Binding-site contacts:
Ligand atom C05 contacts residue TRP656 of chain 1.A at 3.6 Å (hydrophobic).
Ligand atom C33 contacts residue ASP807 of chain 1.A at 3.5 Å.
Ligand atom C25 contacts residue TRP656 of chain 1.A at 3.6 Å (hydrophobic).
Ligand atom C19 contacts residue ASN732 of chain 1.A at 3.7 Å.
Ligand atom N30 contacts residue ILE721 of chain 1.A at 3.8 Å.
Ligand atom N30 contacts residue TYR709 of chain 1.A at 3.6 Å.
Ligand atom C23 contacts residue MET648 of chain 1.A at 3.6 Å (hydrophobic).
Ligand atom C04 contacts residue MET796 of chain 1.A at 3.7 Å (hydrophobic).
Ligand atom C34 contacts residue ASP807 of chain 1.A at 3.3 Å.
Ligand atom C09 contacts residue MET796 of chain 1.A at 3.9 Å (hydrophobic).
Ligand atom C02 contacts residue ILE673 of chain 1.A at 3.6 Å (hydrophobic).
Ligand atom C07 contacts residue VAL723 of chain 1.A at 3.9 Å (hydrophobic).
Ligand atom C33 contacts residue ILE721 of chain 1.A at 3.6 Å (hydrophobic).
Ligand atom N22 contacts residue LYS604 of chain 1.A at 3.9 Å.
Ligand atom C05 contacts residue MET796 of chain 1.A at 3.5 Å (hydrophobic).
Ligand atom C31 contacts residue ILE806 of chain 1.A at 3.7 Å (hydrophobic).
Ligand atom N03 contacts residue ILE673 of chain 1.A at 3.9 Å.
Ligand atom N06 contacts residue MET796 of chain 1.A at 3.5 Å.
Ligand atom C07 contacts residue VAL724 of chain 1.A at 3.1 Å (hydrophobic).
Ligand atom N12 contacts residue TRP656 of chain 1.A at 3.8 Å.
Ligand atom C24 contacts residue TRP656 of chain 1.A at 3.7 Å (hydrophobic).
Ligand atom C10 contacts residue TYR709 of chain 1.A at 3.8 Å (hydrophobic).
Ligand atom C34 contacts residue ASP683 of chain 1.A at 3.9 Å.
Ligand atom N08 contacts residue VAL723 of chain 1.A at 3.8 Å.
Ligand atom C31 contacts residue ILE721 of chain 1.A at 3.8 Å (hydrophobic).
Ligand atom C31 contacts residue TYR709 of chain 1.A at 3.5 Å (hydrophobic).
Ligand atom C07 contacts residue MET796 of chain 1.A at 3.9 Å (hydrophobic).
Ligand atom O27 contacts residue ASN732 of chain 1.A at 2.7 Å (h-bond).
Ligand atom C11 contacts residue ILE806 of chain 1.A at 3.8 Å (hydrophobic).
Ligand atom C28 contacts residue ILE806 of chain 1.A at 3.8 Å (hydrophobic).
Ligand atom C07 contacts residue SER727 of chain 1.A at 3.5 Å.
Ligand atom C23 contacts residue PHE647 of chain 1.A at 3.5 Å (hydrophobic).
Ligand atom C34 contacts residue ILE721 of chain 1.A at 3.7 Å (hydrophobic).
Ligand atom N29 contacts residue ILE721 of chain 1.A at 3.8 Å.
Ligand atom N01 contacts residue ILE673 of chain 1.A at 3.8 Å.
Ligand atom N06 contacts residue TRP656 of chain 1.A at 3.7 Å.
Ligand atom N08 contacts residue VAL724 of chain 1.A at 3.1 Å (h-bond).
Ligand atom N06 contacts residue SER727 of chain 1.A at 3.9 Å.
Ligand atom C11 contacts residue ILE673 of chain 1.A at 3.8 Å (hydrophobic).
Ligand atom C10 contacts residue GLU722 of chain 1.A at 3.1 Å.

Sequence of chain 1.A:
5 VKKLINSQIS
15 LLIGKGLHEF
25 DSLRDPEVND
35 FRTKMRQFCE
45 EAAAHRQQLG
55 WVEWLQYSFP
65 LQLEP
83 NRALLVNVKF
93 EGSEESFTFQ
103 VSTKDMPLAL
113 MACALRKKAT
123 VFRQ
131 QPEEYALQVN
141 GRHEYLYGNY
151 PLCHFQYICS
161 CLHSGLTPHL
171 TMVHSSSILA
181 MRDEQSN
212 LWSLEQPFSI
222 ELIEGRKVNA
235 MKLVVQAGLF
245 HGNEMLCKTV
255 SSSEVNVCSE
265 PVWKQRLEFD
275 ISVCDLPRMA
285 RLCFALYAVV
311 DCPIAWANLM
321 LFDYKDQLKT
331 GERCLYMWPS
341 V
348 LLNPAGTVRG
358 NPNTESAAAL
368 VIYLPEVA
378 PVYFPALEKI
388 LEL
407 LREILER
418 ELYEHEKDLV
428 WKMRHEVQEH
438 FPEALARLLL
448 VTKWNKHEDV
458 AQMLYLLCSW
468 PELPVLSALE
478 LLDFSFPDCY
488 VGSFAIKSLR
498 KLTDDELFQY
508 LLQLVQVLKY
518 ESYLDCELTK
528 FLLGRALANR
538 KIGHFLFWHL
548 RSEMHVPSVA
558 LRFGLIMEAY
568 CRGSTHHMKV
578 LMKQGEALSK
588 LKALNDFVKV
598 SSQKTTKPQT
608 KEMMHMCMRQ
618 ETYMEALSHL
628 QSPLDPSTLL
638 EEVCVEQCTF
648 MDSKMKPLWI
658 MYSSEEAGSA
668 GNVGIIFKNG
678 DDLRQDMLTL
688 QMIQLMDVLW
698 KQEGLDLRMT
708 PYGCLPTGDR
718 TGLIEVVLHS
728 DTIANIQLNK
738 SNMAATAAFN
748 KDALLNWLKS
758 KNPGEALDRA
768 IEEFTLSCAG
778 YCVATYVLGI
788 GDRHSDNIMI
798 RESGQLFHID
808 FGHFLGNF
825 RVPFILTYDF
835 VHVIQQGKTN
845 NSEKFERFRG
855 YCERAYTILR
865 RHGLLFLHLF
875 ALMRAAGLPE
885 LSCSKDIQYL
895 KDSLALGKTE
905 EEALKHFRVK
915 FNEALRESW

A protein and the small-molecule ligand that binds it are described below.
Small molecule (SMILES): CCn1ncc(-c2nc3c(N4CCC(n5c(=O)[nH]c6ncccc65)CC4)ncnc3n2C)c1C